Sequence of chain 1.D:
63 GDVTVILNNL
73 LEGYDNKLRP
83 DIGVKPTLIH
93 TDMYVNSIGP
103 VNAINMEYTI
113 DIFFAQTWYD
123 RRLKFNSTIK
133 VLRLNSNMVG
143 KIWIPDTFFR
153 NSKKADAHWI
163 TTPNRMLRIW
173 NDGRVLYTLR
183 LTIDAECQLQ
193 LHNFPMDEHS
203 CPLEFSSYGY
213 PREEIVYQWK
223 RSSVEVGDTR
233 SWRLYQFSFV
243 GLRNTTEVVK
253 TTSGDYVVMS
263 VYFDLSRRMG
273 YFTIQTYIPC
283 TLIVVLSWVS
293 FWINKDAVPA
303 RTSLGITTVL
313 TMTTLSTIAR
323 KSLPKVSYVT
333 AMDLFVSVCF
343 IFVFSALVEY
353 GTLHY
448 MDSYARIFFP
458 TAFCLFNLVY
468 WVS

The small molecule below binds the protein below.
Small molecule (SMILES): NCCN1C(=O)CN=C(c2ccccc2F)c2cc(Cl)ccc21

Binding-site contacts:
Ligand atom C18 contacts residue PHE115 of chain 1.D at 3.7 Å (hydrophobic).
Ligand atom C21 contacts residue SER185 of chain 1.C at 4.1 Å.
Ligand atom N04 contacts residue SER231 of chain 1.C at 3.8 Å.
Ligand atom CL01 contacts residue ASN98 of chain 1.D at 3.8 Å.
Ligand atom C23 contacts residue TYR236 of chain 1.C at 3.5 Å (hydrophobic).
Ligand atom C11 contacts residue SER231 of chain 1.C at 3.0 Å.
Ligand atom C09 contacts residue TYR96 of chain 1.D at 3.6 Å (hydrophobic).
Ligand atom CL01 contacts residue PHE115 of chain 1.D at 3.5 Å.
Ligand atom F02 contacts residue VAL229 of chain 1.C at 3.3 Å.
Ligand atom C22 contacts residue TYR186 of chain 1.C at 3.5 Å (hydrophobic).
Ligand atom C17 contacts residue TYR96 of chain 1.D at 4.0 Å (hydrophobic).
Ligand atom C19 contacts residue TYR236 of chain 1.C at 3.8 Å (hydrophobic).
Ligand atom CL01 contacts residue HIS128 of chain 1.C at 3.1 Å.
Ligand atom C19 contacts residue HIS128 of chain 1.C at 3.9 Å.
Ligand atom C14 contacts residue VAL229 of chain 1.C at 3.4 Å (hydrophobic).
Ligand atom N06 contacts residue VAL229 of chain 1.C at 3.8 Å.
Ligand atom C10 contacts residue SER231 of chain 1.C at 3.4 Å.
Ligand atom C09 contacts residue GLN230 of chain 1.C at 4.0 Å.
Ligand atom C11 contacts residue TYR96 of chain 1.D at 3.7 Å (hydrophobic).
Ligand atom O03 contacts residue SER231 of chain 1.C at 2.7 Å (h-bond).
Ligand atom C12 contacts residue TYR96 of chain 1.D at 3.7 Å (hydrophobic).
Ligand atom N04 contacts residue TYR96 of chain 1.D at 3.6 Å.
Ligand atom C12 contacts residue SER231 of chain 1.C at 3.2 Å.
Ligand atom C14 contacts residue GLN230 of chain 1.C at 3.5 Å.
Ligand atom C22 contacts residue TYR236 of chain 1.C at 3.8 Å (hydrophobic).
Ligand atom O03 contacts residue TYR96 of chain 1.D at 3.8 Å.
Ligand atom C17 contacts residue ASN98 of chain 1.D at 4.1 Å.
Ligand atom C21 contacts residue TYR236 of chain 1.C at 3.3 Å (hydrophobic).
Ligand atom C14 contacts residue SER231 of chain 1.C at 4.1 Å.
Ligand atom C13 contacts residue TYR96 of chain 1.D at 3.4 Å (hydrophobic).
Ligand atom F02 contacts residue HIS128 of chain 1.C at 3.4 Å.
Ligand atom C21 contacts residue HIS128 of chain 1.C at 3.7 Å.
Ligand atom C23 contacts residue SER185 of chain 1.C at 3.6 Å.
Ligand atom N05 contacts residue SER231 of chain 1.C at 2.8 Å (h-bond).
Ligand atom C23 contacts residue TYR186 of chain 1.C at 3.5 Å (hydrophobic).
Ligand atom C16 contacts residue SER231 of chain 1.C at 3.9 Å.
Ligand atom C15 contacts residue PHE115 of chain 1.D at 3.4 Å (hydrophobic).
Ligand atom O03 contacts residue SER232 of chain 1.C at 3.2 Å (h-bond).
Ligand atom C07 contacts residue TYR96 of chain 1.D at 3.8 Å (hydrophobic).
Ligand atom O03 contacts residue GLU227 of chain 1.D at 4.0 Å.

Sequence of chain 1.C:
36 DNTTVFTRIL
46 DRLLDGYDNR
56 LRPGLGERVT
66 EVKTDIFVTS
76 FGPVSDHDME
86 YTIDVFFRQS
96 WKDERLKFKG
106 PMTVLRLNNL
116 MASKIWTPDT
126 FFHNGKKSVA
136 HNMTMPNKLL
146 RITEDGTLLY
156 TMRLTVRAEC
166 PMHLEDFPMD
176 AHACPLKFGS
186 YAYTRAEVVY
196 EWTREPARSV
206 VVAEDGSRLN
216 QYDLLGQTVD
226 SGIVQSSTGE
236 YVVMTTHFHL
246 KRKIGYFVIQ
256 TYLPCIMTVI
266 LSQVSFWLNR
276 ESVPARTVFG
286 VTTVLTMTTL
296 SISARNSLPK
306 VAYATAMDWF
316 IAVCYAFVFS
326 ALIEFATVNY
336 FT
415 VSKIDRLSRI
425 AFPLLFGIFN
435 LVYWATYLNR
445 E